A small-molecule ligand and the protein it binds are described below.
Small molecule (SMILES): CC(C)Oc1nc2ccccc2n1-c1ccc(O)cc1

Binding-site contacts:
Ligand atom CE contacts residue PHE96 of chain 1.A at 3.9 Å (hydrophobic).
Ligand atom C8 contacts residue LEU120 of chain 1.A at 3.6 Å (hydrophobic).
Ligand atom C9 contacts residue PHE96 of chain 1.A at 3.7 Å (hydrophobic).
Ligand atom C11 contacts residue ALA42 of chain 1.A at 3.6 Å (hydrophobic).
Ligand atom C2 contacts residue LEU38 of chain 1.A at 3.9 Å (hydrophobic).
Ligand atom CC contacts residue LEU83 of chain 1.A at 4.0 Å (hydrophobic).
Ligand atom C11 contacts residue LEU231 of chain 1.A at 3.6 Å (hydrophobic).
Ligand atom C7 contacts residue ILE113 of chain 1.A at 3.4 Å (hydrophobic).
Ligand atom C3 contacts residue ILE113 of chain 1.A at 3.6 Å (hydrophobic).
Ligand atom C8 contacts residue ILE116 of chain 1.A at 3.9 Å (hydrophobic).
Ligand atom C6 contacts residue MET76 of chain 1.A at 4.1 Å (hydrophobic).
Ligand atom CD contacts residue PHE96 of chain 1.A at 3.8 Å (hydrophobic).
Ligand atom C11 contacts residue TRP75 of chain 1.A at 4.1 Å (hydrophobic).
Ligand atom C9 contacts residue LEU120 of chain 1.A at 3.8 Å (hydrophobic).
Ligand atom CF contacts residue PHE96 of chain 1.A at 4.0 Å (hydrophobic).
Ligand atom C13 contacts residue LEU216 of chain 1.A at 3.9 Å (hydrophobic).
Ligand atom CF contacts residue LEU41 of chain 1.A at 3.7 Å (hydrophobic).
Ligand atom CB contacts residue LEU83 of chain 1.A at 3.9 Å (hydrophobic).
Ligand atom O2 contacts residue MET76 of chain 1.A at 3.8 Å.
Ligand atom CA contacts residue GLU45 of chain 1.A at 3.3 Å.
Ligand atom C13 contacts residue LEU38 of chain 1.A at 3.9 Å (hydrophobic).
Ligand atom C11 contacts residue MET76 of chain 1.A at 3.9 Å (hydrophobic).
Ligand atom O4 contacts residue GLU45 of chain 1.A at 2.6 Å (salt-bridge).
Ligand atom CB contacts residue MET80 of chain 1.A at 3.8 Å (hydrophobic).
Ligand atom C8 contacts residue PHE117 of chain 1.A at 3.6 Å (hydrophobic).
Ligand atom C11 contacts residue LEU216 of chain 1.A at 3.5 Å (hydrophobic).
Ligand atom C20 contacts residue LEU38 of chain 1.A at 4.1 Å (hydrophobic).
Ligand atom C7 contacts residue PHE117 of chain 1.A at 4.0 Å (hydrophobic).
Ligand atom O4 contacts residue ARG86 of chain 1.A at 3.4 Å (salt-bridge).
Ligand atom C13 contacts residue MET35 of chain 1.A at 3.8 Å (hydrophobic).
Ligand atom C13 contacts residue THR39 of chain 1.A at 3.7 Å.
Ligand atom O4 contacts residue LEU79 of chain 1.A at 3.3 Å (h-bond).
Ligand atom CF contacts residue GLU45 of chain 1.A at 3.3 Å.
Ligand atom C7 contacts residue ILE116 of chain 1.A at 3.5 Å (hydrophobic).
Ligand atom C10 contacts residue LEU38 of chain 1.A at 3.8 Å (hydrophobic).
Ligand atom CA contacts residue LEU79 of chain 1.A at 3.8 Å (hydrophobic).
Ligand atom CB contacts residue LEU79 of chain 1.A at 3.3 Å (hydrophobic).
Ligand atom C3 contacts residue ILE116 of chain 1.A at 4.0 Å (hydrophobic).
Ligand atom CC contacts residue MET80 of chain 1.A at 3.8 Å (hydrophobic).
Ligand atom C20 contacts residue ALA42 of chain 1.A at 3.8 Å (hydrophobic).

Sequence of chain 1.A:
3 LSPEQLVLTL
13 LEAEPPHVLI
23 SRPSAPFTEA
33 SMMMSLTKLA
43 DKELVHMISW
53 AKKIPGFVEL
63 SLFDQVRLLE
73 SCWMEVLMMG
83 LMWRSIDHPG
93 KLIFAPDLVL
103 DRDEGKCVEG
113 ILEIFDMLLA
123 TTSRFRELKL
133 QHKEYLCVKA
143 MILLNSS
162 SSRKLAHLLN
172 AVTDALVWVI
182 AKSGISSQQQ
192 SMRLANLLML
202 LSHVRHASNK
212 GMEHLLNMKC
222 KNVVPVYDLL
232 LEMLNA